Binding-site contacts:
Ligand atom C7 contacts residue LEU4 of chain 2.B at 3.5 Å (hydrophobic).
Ligand atom C7A contacts residue THR3 of chain 2.B at 4.2 Å.
Ligand atom C7A contacts residue ASN6 of chain 2.B at 3.9 Å.
Ligand atom N1 contacts residue PRO7 of chain 2.B at 4.2 Å.
Ligand atom C6 contacts residue ASN6 of chain 2.B at 3.9 Å.
Ligand atom N1 contacts residue THR3 of chain 2.B at 3.8 Å.
Ligand atom N1 contacts residue ASN6 of chain 2.B at 4.3 Å.
Ligand atom C3A contacts residue LEU5 of chain 2.B at 4.4 Å (hydrophobic).
Ligand atom C7A contacts residue LEU5 of chain 2.B at 3.9 Å (hydrophobic).
Ligand atom C3A contacts residue ASN6 of chain 2.B at 3.7 Å.
Ligand atom C5 contacts residue LEU4 of chain 2.B at 4.1 Å (hydrophobic).
Ligand atom C6 contacts residue LEU5 of chain 2.B at 3.8 Å (hydrophobic).
Ligand atom C2 contacts residue PRO7 of chain 2.B at 4.1 Å (hydrophobic).
Ligand atom N1 contacts residue LEU5 of chain 2.B at 4.2 Å.
Ligand atom C2 contacts residue ASN6 of chain 2.B at 4.2 Å.
Ligand atom C7 contacts residue LEU5 of chain 2.B at 3.6 Å (hydrophobic).
Ligand atom C6 contacts residue THR3 of chain 2.B at 4.4 Å.
Ligand atom C7 contacts residue THR3 of chain 2.B at 3.5 Å.
Ligand atom C5 contacts residue ASN6 of chain 2.B at 3.9 Å.
Ligand atom C5 contacts residue LEU5 of chain 2.B at 4.3 Å (hydrophobic).
Ligand atom C7 contacts residue ASN6 of chain 2.B at 3.9 Å.
Ligand atom C6 contacts residue LEU4 of chain 2.B at 3.0 Å (hydrophobic).
Ligand atom C4 contacts residue ASN6 of chain 2.B at 3.7 Å.
Ligand atom N3 contacts residue ASN6 of chain 2.B at 3.7 Å.

The protein below binds the small molecule below.
Small molecule (SMILES): c1ccc2[nH]cnc2c1

Sequence of chain 2.B:
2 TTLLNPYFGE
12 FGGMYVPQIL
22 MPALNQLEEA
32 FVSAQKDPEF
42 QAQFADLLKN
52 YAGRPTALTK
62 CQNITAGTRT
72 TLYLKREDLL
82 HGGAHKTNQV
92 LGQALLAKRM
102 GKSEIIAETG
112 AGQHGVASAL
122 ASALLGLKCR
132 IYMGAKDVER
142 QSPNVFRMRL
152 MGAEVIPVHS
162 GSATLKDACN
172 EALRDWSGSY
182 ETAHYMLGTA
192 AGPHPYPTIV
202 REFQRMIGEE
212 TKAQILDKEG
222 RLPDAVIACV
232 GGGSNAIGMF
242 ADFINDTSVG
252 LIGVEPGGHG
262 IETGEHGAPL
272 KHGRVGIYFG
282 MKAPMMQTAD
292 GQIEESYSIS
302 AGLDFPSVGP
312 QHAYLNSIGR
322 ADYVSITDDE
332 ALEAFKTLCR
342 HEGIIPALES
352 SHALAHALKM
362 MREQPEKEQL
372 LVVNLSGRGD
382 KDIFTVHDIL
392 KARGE